Binding-site contacts:
Ligand atom N1 contacts residue ALA279 of chain 1.A at 4.4 Å.
Ligand atom C6 contacts residue IND1 of chain 1.I at 0.7 Å.
Ligand atom C7 contacts residue PHE96 of chain 1.A at 4.4 Å (hydrophobic).
Ligand atom C8 contacts residue PHE96 of chain 1.A at 3.9 Å (hydrophobic).
Ligand atom C2 contacts residue PHE96 of chain 1.A at 3.7 Å (hydrophobic).
Ligand atom C4 contacts residue ALA279 of chain 1.A at 4.2 Å (hydrophobic).
Ligand atom C3 contacts residue PHE96 of chain 1.A at 4.2 Å (hydrophobic).
Ligand atom N1 contacts residue IND1 of chain 1.I at 1.9 Å.
Ligand atom N1 contacts residue ALA95 of chain 1.A at 4.3 Å.
Ligand atom C8 contacts residue ALA279 of chain 1.A at 3.8 Å (hydrophobic).
Ligand atom C3 contacts residue PHE85 of chain 1.A at 4.0 Å (hydrophobic).
Ligand atom C6 contacts residue ALA279 of chain 1.A at 3.9 Å (hydrophobic).
Ligand atom N1 contacts residue ASN275 of chain 1.A at 3.2 Å (h-bond).
Ligand atom C2 contacts residue PHE278 of chain 1.A at 3.8 Å (hydrophobic).
Ligand atom C7 contacts residue ALA279 of chain 1.A at 3.7 Å (hydrophobic).
Ligand atom C5 contacts residue ALA279 of chain 1.A at 4.1 Å (hydrophobic).
Ligand atom C3 contacts residue PHE278 of chain 1.A at 3.7 Å (hydrophobic).
Ligand atom C9 contacts residue ALA279 of chain 1.A at 4.1 Å (hydrophobic).
Ligand atom C4 contacts residue IND1 of chain 1.I at 0.7 Å.
Ligand atom C9 contacts residue PHE96 of chain 1.A at 4.0 Å (hydrophobic).
Ligand atom C7 contacts residue IND1 of chain 1.I at 0.2 Å.
Ligand atom C9 contacts residue IND1 of chain 1.I at 0.9 Å.
Ligand atom C8 contacts residue ASN275 of chain 1.A at 4.0 Å.
Ligand atom C8 contacts residue IND1 of chain 1.I at 0.5 Å.
Ligand atom C2 contacts residue PHE89 of chain 1.A at 4.3 Å (hydrophobic).
Ligand atom C2 contacts residue IND1 of chain 1.I at 2.6 Å.
Ligand atom C3 contacts residue ALA279 of chain 1.A at 4.4 Å (hydrophobic).
Ligand atom C3 contacts residue IND1 of chain 1.I at 1.9 Å.
Ligand atom C8 contacts residue ALA95 of chain 1.A at 4.5 Å (hydrophobic).
Ligand atom C6 contacts residue HEM1 of chain 1.G at 4.0 Å.
Ligand atom C7 contacts residue HEM1 of chain 1.G at 4.0 Å.
Ligand atom C7 contacts residue ALA95 of chain 1.A at 4.1 Å (hydrophobic).
Ligand atom C5 contacts residue IND1 of chain 1.I at 0.4 Å.
Ligand atom C2 contacts residue ASN275 of chain 1.A at 3.5 Å.
Ligand atom N1 contacts residue PHE96 of chain 1.A at 3.6 Å.

This small molecule binds to this protein.
Small molecule (SMILES): c1ccc2[nH]ccc2c1

Sequence of chain 1.A:
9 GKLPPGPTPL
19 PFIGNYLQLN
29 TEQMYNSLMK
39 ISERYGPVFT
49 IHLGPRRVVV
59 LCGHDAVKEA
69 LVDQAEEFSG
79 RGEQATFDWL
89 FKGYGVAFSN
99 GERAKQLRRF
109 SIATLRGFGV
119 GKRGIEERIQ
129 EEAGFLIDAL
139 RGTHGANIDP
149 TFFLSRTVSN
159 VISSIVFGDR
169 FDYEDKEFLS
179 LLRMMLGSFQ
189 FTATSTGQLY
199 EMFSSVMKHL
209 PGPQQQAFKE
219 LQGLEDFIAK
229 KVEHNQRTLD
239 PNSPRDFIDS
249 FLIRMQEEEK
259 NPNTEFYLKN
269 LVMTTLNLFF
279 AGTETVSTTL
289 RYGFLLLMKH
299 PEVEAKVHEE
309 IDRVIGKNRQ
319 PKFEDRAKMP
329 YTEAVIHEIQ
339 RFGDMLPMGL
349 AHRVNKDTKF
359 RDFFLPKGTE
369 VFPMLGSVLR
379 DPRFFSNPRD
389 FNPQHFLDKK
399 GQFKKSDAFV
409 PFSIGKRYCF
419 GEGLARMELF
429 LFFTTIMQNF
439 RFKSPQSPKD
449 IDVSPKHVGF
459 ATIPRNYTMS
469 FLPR